Binding-site contacts:
Ligand atom C1 contacts residue ASN115 of chain 2.B at 1.4 Å.
Ligand atom O6 contacts residue LYS151 of chain 2.B at 4.5 Å.
Ligand atom C4 contacts residue ASN115 of chain 2.B at 4.2 Å.
Ligand atom C8 contacts residue ASN115 of chain 2.B at 4.4 Å.
Ligand atom C8 contacts residue ALA109 of chain 2.B at 3.6 Å (hydrophobic).
Ligand atom N2 contacts residue ASN115 of chain 2.B at 2.9 Å (h-bond).
Ligand atom C3 contacts residue ASN115 of chain 2.B at 3.7 Å.
Ligand atom N2 contacts residue ALA109 of chain 2.B at 4.2 Å.
Ligand atom C2 contacts residue ASN115 of chain 2.B at 2.4 Å.
Ligand atom O5 contacts residue ASN115 of chain 2.B at 2.3 Å (h-bond).
Ligand atom O7 contacts residue SER107 of chain 2.B at 4.4 Å.
Ligand atom C7 contacts residue ASN115 of chain 2.B at 3.4 Å.
Ligand atom O7 contacts residue ASN115 of chain 2.B at 3.5 Å (h-bond).
Ligand atom C8 contacts residue ARG108 of chain 2.B at 3.5 Å.
Ligand atom C5 contacts residue ASN115 of chain 2.B at 3.6 Å.
Ligand atom C7 contacts residue ALA109 of chain 2.B at 4.5 Å (hydrophobic).

The protein below binds the small molecule below.
Small molecule (SMILES): CC(=O)N[C@@H]1[C@@H](O)[C@H](O)[C@@H](CO)O[C@H]1O

Sequence of chain 2.B:
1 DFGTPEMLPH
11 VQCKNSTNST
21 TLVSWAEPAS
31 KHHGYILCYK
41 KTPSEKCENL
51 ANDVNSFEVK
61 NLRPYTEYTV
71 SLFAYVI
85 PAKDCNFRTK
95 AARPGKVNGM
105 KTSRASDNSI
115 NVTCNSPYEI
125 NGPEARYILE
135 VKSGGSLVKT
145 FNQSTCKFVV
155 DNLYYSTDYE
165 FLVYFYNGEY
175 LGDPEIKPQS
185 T